Sequence of chain 1.B:
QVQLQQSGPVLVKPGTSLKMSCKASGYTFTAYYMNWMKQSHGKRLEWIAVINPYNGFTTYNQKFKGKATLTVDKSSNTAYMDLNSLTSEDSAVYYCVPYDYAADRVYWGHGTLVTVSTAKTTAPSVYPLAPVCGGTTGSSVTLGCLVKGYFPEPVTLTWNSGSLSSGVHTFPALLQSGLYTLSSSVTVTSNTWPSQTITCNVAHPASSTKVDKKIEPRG

Binding-site contacts:
Ligand atom C6 contacts residue VAL106 of chain 1.B at 3.5 Å (hydrophobic).
Ligand atom N15 contacts residue PHE99 of chain 1.A at 3.9 Å.
Ligand atom C5 contacts residue MET37 of chain 1.B at 3.9 Å (hydrophobic).
Ligand atom O21 contacts residue TYR101 of chain 1.B at 3.6 Å.
Ligand atom C14 contacts residue PHE99 of chain 1.A at 3.7 Å (hydrophobic).
Ligand atom C3 contacts residue LEU101 of chain 1.A at 3.9 Å (hydrophobic).
Ligand atom C13 contacts residue PHE99 of chain 1.A at 3.9 Å (hydrophobic).
Ligand atom C23 contacts residue ILE32 of chain 2.C at 3.6 Å (hydrophobic).
Ligand atom C23 contacts residue TYR33 of chain 1.B at 3.6 Å (hydrophobic).
Ligand atom C12 contacts residue VAL50 of chain 1.B at 3.9 Å (hydrophobic).
Ligand atom C8 contacts residue ASN35 of chain 1.B at 3.5 Å.
Ligand atom C11 contacts residue TYR99 of chain 1.B at 3.8 Å (hydrophobic).
Ligand atom C5 contacts residue VAL106 of chain 1.B at 3.6 Å (hydrophobic).
Ligand atom O22 contacts residue TYR33 of chain 1.B at 3.2 Å (h-bond).
Ligand atom O22 contacts residue ASN33 of chain 2.C at 3.9 Å.
Ligand atom O25 contacts residue VAL106 of chain 1.B at 3.6 Å.
Ligand atom C13 contacts residue TYR33 of chain 1.B at 3.7 Å (hydrophobic).
Ligand atom C6 contacts residue LEU94 of chain 1.A at 3.6 Å (hydrophobic).
Ligand atom O26 contacts residue TRP108 of chain 1.B at 3.2 Å (h-bond).
Ligand atom C14 contacts residue TYR33 of chain 1.B at 3.8 Å (hydrophobic).
Ligand atom O25 contacts residue LEU94 of chain 1.A at 3.5 Å.
Ligand atom C10 contacts residue TYR99 of chain 1.B at 3.8 Å (hydrophobic).
Ligand atom N24 contacts residue LEU94 of chain 1.A at 3.3 Å.
Ligand atom C4 contacts residue ASN35 of chain 1.B at 3.7 Å.
Ligand atom C2 contacts residue SER96 of chain 1.A at 3.9 Å.
Ligand atom O21 contacts residue TYR33 of chain 1.B at 3.7 Å.
Ligand atom C12 contacts residue ASN35 of chain 1.B at 3.6 Å.
Ligand atom O26 contacts residue LEU41 of chain 1.A at 3.8 Å.
Ligand atom N24 contacts residue VAL106 of chain 1.B at 3.6 Å.
Ligand atom C4 contacts residue LEU101 of chain 1.A at 3.8 Å (hydrophobic).
Ligand atom O25 contacts residue ARG51 of chain 1.A at 3.5 Å.
Ligand atom C7 contacts residue TYR99 of chain 1.B at 3.7 Å (hydrophobic).
Ligand atom C17 contacts residue TYR33 of chain 1.B at 3.9 Å (hydrophobic).
Ligand atom C16 contacts residue ILE32 of chain 2.C at 3.6 Å (hydrophobic).
Ligand atom C8 contacts residue TYR99 of chain 1.B at 3.8 Å (hydrophobic).
Ligand atom O25 contacts residue LEU41 of chain 1.A at 3.9 Å.
Ligand atom N15 contacts residue TYR33 of chain 1.B at 3.8 Å.
Ligand atom O26 contacts residue VAL106 of chain 1.B at 3.6 Å.
Ligand atom O26 contacts residue LEU94 of chain 1.A at 3.7 Å.
Ligand atom C20 contacts residue TYR33 of chain 1.B at 3.6 Å (hydrophobic).

Sequence of chain 2.C:
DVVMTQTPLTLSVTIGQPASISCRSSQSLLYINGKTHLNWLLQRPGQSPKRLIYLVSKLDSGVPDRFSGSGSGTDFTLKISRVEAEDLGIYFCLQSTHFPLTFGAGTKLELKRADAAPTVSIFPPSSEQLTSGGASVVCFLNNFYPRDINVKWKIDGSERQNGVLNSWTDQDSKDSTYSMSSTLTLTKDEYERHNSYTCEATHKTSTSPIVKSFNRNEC

Sequence of chain 1.A:
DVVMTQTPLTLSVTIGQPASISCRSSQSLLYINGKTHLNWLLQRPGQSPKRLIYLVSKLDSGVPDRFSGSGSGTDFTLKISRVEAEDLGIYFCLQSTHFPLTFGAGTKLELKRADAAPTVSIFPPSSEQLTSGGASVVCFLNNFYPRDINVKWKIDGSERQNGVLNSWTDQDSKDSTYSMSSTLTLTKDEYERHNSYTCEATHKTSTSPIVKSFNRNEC

A protein and the small-molecule ligand that binds it are described below.
Small molecule (SMILES): CN(CCCCC(=O)O)c1ccc(/C=C/c2ccc([N+](=O)[O-])cc2)cc1